A protein and the small-molecule ligand that binds it are described below.
Small molecule (SMILES): NC(=S)Nc1ccc(F)cc1

Binding-site contacts:
Ligand atom F1 contacts residue LYS91 of chain 1.D at 4.2 Å.
Ligand atom C1 contacts residue PHE55 of chain 1.D at 4.3 Å (hydrophobic).
Ligand atom S1 contacts residue PHE55 of chain 1.D at 3.6 Å.
Ligand atom C4 contacts residue LYS91 of chain 1.D at 3.4 Å.
Ligand atom C3 contacts residue LYS91 of chain 1.D at 3.9 Å.
Ligand atom C2 contacts residue LYS54 of chain 1.D at 3.4 Å.
Ligand atom C7 contacts residue LYS54 of chain 1.D at 4.3 Å.
Ligand atom S1 contacts residue ARG90 of chain 1.D at 4.2 Å.
Ligand atom N2 contacts residue SO41 of chain 1.R at 3.3 Å (h-bond).
Ligand atom S1 contacts residue LYS52 of chain 1.D at 4.2 Å.
Ligand atom C7 contacts residue ARG90 of chain 1.D at 3.8 Å.
Ligand atom C6 contacts residue LYS54 of chain 1.D at 3.6 Å.
Ligand atom C7 contacts residue SO41 of chain 1.R at 3.9 Å.
Ligand atom C1 contacts residue SER94 of chain 1.D at 3.6 Å.
Ligand atom C7 contacts residue LYS91 of chain 1.D at 3.5 Å.
Ligand atom C3 contacts residue LYS54 of chain 1.D at 4.1 Å.
Ligand atom N2 contacts residue ARG90 of chain 1.D at 3.8 Å.
Ligand atom C2 contacts residue SER94 of chain 1.D at 3.3 Å.
Ligand atom N1 contacts residue SO41 of chain 1.R at 3.8 Å.
Ligand atom C7 contacts residue PRO89 of chain 1.D at 3.9 Å (hydrophobic).
Ligand atom C6 contacts residue LYS91 of chain 1.D at 3.3 Å.
Ligand atom N2 contacts residue PRO89 of chain 1.D at 3.0 Å (h-bond).
Ligand atom N1 contacts residue ARG90 of chain 1.D at 4.3 Å.
Ligand atom S1 contacts residue LYS91 of chain 1.D at 4.2 Å.
Ligand atom S1 contacts residue PRO89 of chain 1.D at 3.9 Å.
Ligand atom N1 contacts residue LYS54 of chain 1.D at 3.6 Å.
Ligand atom C1 contacts residue LYS54 of chain 1.D at 3.8 Å.
Ligand atom N1 contacts residue LYS52 of chain 1.D at 4.3 Å.
Ligand atom N2 contacts residue LYS52 of chain 1.D at 3.4 Å.
Ligand atom C5 contacts residue LYS54 of chain 1.D at 3.4 Å.
Ligand atom F1 contacts residue LYS54 of chain 1.D at 4.5 Å.
Ligand atom C4 contacts residue LYS54 of chain 1.D at 3.7 Å.
Ligand atom S1 contacts residue SER94 of chain 1.D at 4.2 Å.
Ligand atom S1 contacts residue LYS54 of chain 1.D at 4.5 Å.
Ligand atom N2 contacts residue LYS91 of chain 1.D at 3.6 Å.
Ligand atom C5 contacts residue LYS91 of chain 1.D at 3.3 Å.
Ligand atom C1 contacts residue LYS91 of chain 1.D at 3.7 Å.
Ligand atom C7 contacts residue LYS52 of chain 1.D at 3.9 Å.
Ligand atom C2 contacts residue LYS91 of chain 1.D at 4.0 Å.
Ligand atom N1 contacts residue LYS91 of chain 1.D at 3.3 Å.

Sequence of chain 1.D:
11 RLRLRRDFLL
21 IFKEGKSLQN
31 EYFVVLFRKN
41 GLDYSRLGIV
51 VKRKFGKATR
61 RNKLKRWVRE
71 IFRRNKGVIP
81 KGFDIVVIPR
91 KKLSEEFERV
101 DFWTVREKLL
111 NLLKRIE